Sequence of chain 1.A:
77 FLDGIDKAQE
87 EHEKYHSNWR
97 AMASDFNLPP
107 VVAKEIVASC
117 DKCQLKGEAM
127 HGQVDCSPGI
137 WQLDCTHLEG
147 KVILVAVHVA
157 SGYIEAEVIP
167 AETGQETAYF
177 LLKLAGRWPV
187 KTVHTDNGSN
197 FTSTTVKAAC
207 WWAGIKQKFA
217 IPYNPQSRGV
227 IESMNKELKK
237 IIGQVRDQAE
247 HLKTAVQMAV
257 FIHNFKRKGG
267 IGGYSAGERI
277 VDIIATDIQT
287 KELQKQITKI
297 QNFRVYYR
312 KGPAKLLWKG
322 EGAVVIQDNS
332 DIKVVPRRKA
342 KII

The protein below binds the small molecule below.
Small molecule (SMILES): C[C@@H]1CCO[C@H]2Cn3cc(C(=O)NCc4ccc(F)cc4F)c(=O)c(O)c3C(=O)N12

Binding-site contacts:
Ligand atom OAD contacts residue MG1 of chain 1.N at 2.3 Å.
Ligand atom OAE contacts residue ASP140 of chain 1.A at 3.2 Å (salt-bridge).
Ligand atom OAD contacts residue ARG224 of chain 1.A at 3.8 Å.
Ligand atom OAE contacts residue ARG224 of chain 1.A at 3.8 Å.
Ligand atom CAW contacts residue ARG224 of chain 1.A at 3.5 Å.
Ligand atom CAS contacts residue ASP192 of chain 1.A at 3.6 Å.
Ligand atom OAC contacts residue MG1 of chain 1.M at 2.2 Å.
Ligand atom OAC contacts residue ASP192 of chain 1.A at 3.0 Å (salt-bridge).
Ligand atom CAT contacts residue PRO221 of chain 1.A at 3.7 Å (hydrophobic).
Ligand atom OAD contacts residue GLU228 of chain 1.A at 2.9 Å (salt-bridge).
Ligand atom FAG contacts residue PRO221 of chain 1.A at 4.0 Å.
Ligand atom FAG contacts residue GLU228 of chain 1.A at 3.2 Å.
Ligand atom CAS contacts residue MG1 of chain 1.M at 3.1 Å.
Ligand atom CAL contacts residue TYR219 of chain 1.A at 3.7 Å (hydrophobic).
Ligand atom CAV contacts residue PRO221 of chain 1.A at 4.0 Å (hydrophobic).
Ligand atom CBA contacts residue GLY194 of chain 1.A at 4.0 Å.
Ligand atom OAE contacts residue MG1 of chain 1.N at 2.1 Å.
Ligand atom CAW contacts residue MG1 of chain 1.M at 3.1 Å.
Ligand atom OAQ contacts residue TYR219 of chain 1.A at 3.6 Å.
Ligand atom OAE contacts residue GLU228 of chain 1.A at 3.5 Å (salt-bridge).
Ligand atom CAM contacts residue GLY194 of chain 1.A at 3.5 Å.
Ligand atom CAJ contacts residue PRO221 of chain 1.A at 3.5 Å (hydrophobic).
Ligand atom CAY contacts residue MG1 of chain 1.M at 3.6 Å.
Ligand atom CAH contacts residue PRO221 of chain 1.A at 4.0 Å (hydrophobic).
Ligand atom FAF contacts residue GLN222 of chain 1.A at 3.3 Å.
Ligand atom CAW contacts residue ASP192 of chain 1.A at 3.9 Å.
Ligand atom CAU contacts residue GLU228 of chain 1.A at 4.0 Å.
Ligand atom CAJ contacts residue GLU228 of chain 1.A at 3.9 Å.
Ligand atom CAW contacts residue MG1 of chain 1.N at 3.0 Å.
Ligand atom OAB contacts residue PRO221 of chain 1.A at 4.1 Å.
Ligand atom CAH contacts residue GLN222 of chain 1.A at 3.9 Å.
Ligand atom FAF contacts residue PRO221 of chain 1.A at 3.9 Å.
Ligand atom OAE contacts residue ASP192 of chain 1.A at 3.2 Å (salt-bridge).
Ligand atom CAZ contacts residue GLU228 of chain 1.A at 3.9 Å.
Ligand atom CAU contacts residue PRO221 of chain 1.A at 3.6 Å (hydrophobic).
Ligand atom CAZ contacts residue ARG224 of chain 1.A at 3.6 Å.
Ligand atom CAZ contacts residue MG1 of chain 1.N at 3.0 Å.
Ligand atom CAT contacts residue GLN222 of chain 1.A at 4.1 Å.
Ligand atom CAM contacts residue ASN193 of chain 1.A at 3.8 Å.
Ligand atom OAE contacts residue MG1 of chain 1.M at 2.0 Å.